Sequence of chain 1.E:
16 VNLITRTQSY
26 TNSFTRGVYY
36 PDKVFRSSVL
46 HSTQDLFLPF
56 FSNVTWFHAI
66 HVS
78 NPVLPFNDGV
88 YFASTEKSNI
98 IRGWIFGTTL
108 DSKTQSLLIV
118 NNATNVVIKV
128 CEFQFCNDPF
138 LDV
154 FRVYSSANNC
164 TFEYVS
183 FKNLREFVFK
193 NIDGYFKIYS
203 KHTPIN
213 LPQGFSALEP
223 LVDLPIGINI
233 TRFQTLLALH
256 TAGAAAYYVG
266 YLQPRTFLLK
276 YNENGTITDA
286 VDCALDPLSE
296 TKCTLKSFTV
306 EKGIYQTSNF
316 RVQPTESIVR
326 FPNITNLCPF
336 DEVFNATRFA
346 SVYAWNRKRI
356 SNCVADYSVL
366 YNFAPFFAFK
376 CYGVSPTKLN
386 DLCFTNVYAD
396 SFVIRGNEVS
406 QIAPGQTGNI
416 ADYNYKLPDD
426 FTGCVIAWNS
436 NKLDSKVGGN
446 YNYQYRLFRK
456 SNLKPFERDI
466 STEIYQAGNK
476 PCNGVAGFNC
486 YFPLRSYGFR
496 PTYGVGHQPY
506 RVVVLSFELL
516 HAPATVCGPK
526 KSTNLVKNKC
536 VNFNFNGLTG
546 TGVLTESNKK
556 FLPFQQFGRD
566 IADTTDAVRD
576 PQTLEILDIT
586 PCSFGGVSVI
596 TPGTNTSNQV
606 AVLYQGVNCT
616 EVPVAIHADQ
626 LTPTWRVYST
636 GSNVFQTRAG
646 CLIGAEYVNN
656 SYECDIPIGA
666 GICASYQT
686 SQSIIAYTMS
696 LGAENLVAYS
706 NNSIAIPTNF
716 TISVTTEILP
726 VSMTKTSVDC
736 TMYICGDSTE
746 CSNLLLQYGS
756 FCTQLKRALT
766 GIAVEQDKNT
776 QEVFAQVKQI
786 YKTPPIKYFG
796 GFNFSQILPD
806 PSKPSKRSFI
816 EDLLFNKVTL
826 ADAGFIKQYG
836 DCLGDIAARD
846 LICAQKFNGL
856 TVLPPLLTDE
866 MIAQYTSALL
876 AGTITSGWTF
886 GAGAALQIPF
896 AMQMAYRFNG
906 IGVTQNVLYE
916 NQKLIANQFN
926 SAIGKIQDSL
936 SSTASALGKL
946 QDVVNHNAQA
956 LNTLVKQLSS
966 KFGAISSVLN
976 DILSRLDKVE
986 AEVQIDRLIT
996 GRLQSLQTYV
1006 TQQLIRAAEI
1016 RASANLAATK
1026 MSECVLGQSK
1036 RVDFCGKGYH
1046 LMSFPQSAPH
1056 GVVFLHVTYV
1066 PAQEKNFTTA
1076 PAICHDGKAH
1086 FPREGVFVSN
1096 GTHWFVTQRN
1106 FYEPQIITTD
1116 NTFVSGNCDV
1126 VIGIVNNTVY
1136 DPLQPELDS

Binding-site contacts:
Ligand atom C8 contacts residue LEU458 of chain 1.E at 4.5 Å (hydrophobic).
Ligand atom C7 contacts residue SER456 of chain 1.E at 3.5 Å.
Ligand atom O7 contacts residue ARG454 of chain 1.E at 2.6 Å (salt-bridge).
Ligand atom O6 contacts residue THR105 of chain 1.G at 4.2 Å.
Ligand atom O7 contacts residue ASN231 of chain 1.G at 3.3 Å (h-bond).
Ligand atom C8 contacts residue ASN231 of chain 1.G at 4.4 Å.
Ligand atom C7 contacts residue ASN457 of chain 1.E at 4.2 Å.
Ligand atom O7 contacts residue ASN457 of chain 1.E at 4.5 Å.
Ligand atom O3 contacts residue SER456 of chain 1.E at 3.0 Å (h-bond).
Ligand atom O5 contacts residue ASN231 of chain 1.G at 2.3 Å (h-bond).
Ligand atom C7 contacts residue ASN231 of chain 1.G at 3.3 Å.
Ligand atom O7 contacts residue GLU462 of chain 1.E at 3.5 Å (salt-bridge).
Ligand atom C8 contacts residue SER456 of chain 1.E at 4.1 Å.
Ligand atom O7 contacts residue SER456 of chain 1.E at 3.5 Å (h-bond).
Ligand atom C8 contacts residue LYS459 of chain 1.E at 3.8 Å.
Ligand atom C8 contacts residue GLU462 of chain 1.E at 3.5 Å.
Ligand atom O5 contacts residue THR233 of chain 1.G at 4.0 Å.
Ligand atom C8 contacts residue ARG454 of chain 1.E at 4.2 Å.
Ligand atom C2 contacts residue ASN231 of chain 1.G at 2.4 Å.
Ligand atom N2 contacts residue ASN231 of chain 1.G at 2.9 Å (h-bond).
Ligand atom C4 contacts residue ASN231 of chain 1.G at 4.2 Å.
Ligand atom C5 contacts residue THR105 of chain 1.G at 4.4 Å.
Ligand atom C1 contacts residue ASN231 of chain 1.G at 1.4 Å.
Ligand atom C3 contacts residue SER456 of chain 1.E at 4.1 Å.
Ligand atom C5 contacts residue ASN231 of chain 1.G at 3.6 Å.
Ligand atom C7 contacts residue GLU462 of chain 1.E at 4.0 Å.
Ligand atom O5 contacts residue THR105 of chain 1.G at 3.4 Å.
Ligand atom C7 contacts residue ARG454 of chain 1.E at 3.8 Å.
Ligand atom N2 contacts residue SER456 of chain 1.E at 3.8 Å.
Ligand atom C8 contacts residue ASN457 of chain 1.E at 3.4 Å.
Ligand atom C6 contacts residue THR105 of chain 1.G at 4.4 Å.
Ligand atom C5 contacts residue THR233 of chain 1.G at 3.9 Å.
Ligand atom C1 contacts residue THR105 of chain 1.G at 4.0 Å.
Ligand atom C3 contacts residue ASN231 of chain 1.G at 3.8 Å.
Ligand atom C2 contacts residue SER456 of chain 1.E at 4.1 Å.
Ligand atom C1 contacts residue THR233 of chain 1.G at 4.1 Å.
Ligand atom C6 contacts residue THR233 of chain 1.G at 4.4 Å.

Sequence of chain 1.G:
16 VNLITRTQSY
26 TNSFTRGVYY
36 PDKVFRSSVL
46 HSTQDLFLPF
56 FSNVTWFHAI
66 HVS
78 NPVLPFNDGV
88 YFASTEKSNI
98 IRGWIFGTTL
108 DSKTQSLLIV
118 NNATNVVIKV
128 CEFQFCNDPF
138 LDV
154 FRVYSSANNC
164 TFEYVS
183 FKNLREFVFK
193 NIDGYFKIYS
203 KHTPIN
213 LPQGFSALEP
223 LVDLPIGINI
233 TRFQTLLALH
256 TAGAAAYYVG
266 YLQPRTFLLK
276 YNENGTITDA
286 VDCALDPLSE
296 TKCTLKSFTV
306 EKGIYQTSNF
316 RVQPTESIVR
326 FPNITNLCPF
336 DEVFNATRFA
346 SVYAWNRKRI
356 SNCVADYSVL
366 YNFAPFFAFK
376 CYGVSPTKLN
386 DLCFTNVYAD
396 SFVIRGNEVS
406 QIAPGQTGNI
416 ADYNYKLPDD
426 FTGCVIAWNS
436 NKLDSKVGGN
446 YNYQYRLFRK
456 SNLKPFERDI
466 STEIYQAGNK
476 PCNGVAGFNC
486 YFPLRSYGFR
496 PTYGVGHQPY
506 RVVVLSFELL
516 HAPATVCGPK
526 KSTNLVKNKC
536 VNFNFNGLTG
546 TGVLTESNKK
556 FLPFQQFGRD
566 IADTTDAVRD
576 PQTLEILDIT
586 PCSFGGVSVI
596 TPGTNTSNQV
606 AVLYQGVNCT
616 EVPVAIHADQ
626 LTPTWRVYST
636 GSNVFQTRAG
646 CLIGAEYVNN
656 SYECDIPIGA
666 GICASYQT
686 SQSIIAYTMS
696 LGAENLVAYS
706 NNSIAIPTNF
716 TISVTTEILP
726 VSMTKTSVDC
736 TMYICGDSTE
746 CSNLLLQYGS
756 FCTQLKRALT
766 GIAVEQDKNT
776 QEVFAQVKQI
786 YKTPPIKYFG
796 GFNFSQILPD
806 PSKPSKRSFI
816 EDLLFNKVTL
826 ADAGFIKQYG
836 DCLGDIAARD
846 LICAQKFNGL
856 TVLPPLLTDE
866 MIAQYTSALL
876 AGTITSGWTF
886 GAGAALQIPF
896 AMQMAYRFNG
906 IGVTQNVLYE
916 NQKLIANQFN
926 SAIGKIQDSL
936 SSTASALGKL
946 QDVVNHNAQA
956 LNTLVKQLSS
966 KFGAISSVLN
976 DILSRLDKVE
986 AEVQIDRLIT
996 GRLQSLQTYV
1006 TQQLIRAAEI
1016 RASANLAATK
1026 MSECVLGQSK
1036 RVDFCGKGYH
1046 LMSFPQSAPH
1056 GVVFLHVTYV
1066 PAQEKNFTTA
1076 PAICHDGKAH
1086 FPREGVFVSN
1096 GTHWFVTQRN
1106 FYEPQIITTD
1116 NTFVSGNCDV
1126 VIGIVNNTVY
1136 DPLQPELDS

This protein binds this small molecule.
Small molecule (SMILES): CC(=O)N[C@@H]1[C@@H](O)[C@H](O)[C@@H](CO)O[C@H]1O